Sequence of chain 17.B:
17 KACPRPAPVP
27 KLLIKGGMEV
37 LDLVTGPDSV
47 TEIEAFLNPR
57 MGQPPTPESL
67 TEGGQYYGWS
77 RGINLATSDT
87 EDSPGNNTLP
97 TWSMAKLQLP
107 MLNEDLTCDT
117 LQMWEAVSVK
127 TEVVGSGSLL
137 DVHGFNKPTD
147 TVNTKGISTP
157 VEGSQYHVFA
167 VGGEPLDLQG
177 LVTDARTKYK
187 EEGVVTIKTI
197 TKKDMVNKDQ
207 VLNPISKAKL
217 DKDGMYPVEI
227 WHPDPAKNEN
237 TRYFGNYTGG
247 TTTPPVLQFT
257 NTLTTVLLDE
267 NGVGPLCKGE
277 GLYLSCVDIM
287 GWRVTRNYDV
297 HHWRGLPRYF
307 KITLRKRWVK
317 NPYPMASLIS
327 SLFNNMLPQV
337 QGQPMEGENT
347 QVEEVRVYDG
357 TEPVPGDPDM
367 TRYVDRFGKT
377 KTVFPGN

Sequence of chain 17.A:
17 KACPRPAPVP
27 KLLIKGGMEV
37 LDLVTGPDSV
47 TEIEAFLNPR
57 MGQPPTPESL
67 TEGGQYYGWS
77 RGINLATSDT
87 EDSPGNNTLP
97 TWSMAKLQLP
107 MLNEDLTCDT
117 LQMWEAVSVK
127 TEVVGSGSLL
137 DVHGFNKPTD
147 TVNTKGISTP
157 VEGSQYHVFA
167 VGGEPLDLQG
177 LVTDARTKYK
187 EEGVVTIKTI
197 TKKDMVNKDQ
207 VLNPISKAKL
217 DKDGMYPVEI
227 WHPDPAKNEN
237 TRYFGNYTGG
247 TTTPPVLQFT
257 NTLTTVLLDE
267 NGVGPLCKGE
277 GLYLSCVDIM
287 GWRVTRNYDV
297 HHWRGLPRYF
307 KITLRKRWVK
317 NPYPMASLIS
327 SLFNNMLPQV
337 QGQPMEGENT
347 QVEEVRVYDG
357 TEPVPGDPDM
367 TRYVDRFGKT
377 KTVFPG

Binding-site contacts:
Ligand atom C1 contacts residue LYS186 of chain 17.A at 3.9 Å.
Ligand atom C4 contacts residue ASN93 of chain 17.A at 4.2 Å.
Ligand atom C3 contacts residue VAL296 of chain 17.A at 3.7 Å (hydrophobic).
Ligand atom C6 contacts residue ASN93 of chain 17.A at 3.0 Å.
Ligand atom O8 contacts residue ARG77 of chain 17.A at 3.2 Å (salt-bridge).
Ligand atom O1B contacts residue ARG77 of chain 17.A at 2.9 Å (salt-bridge).
Ligand atom C4 contacts residue GLY78 of chain 17.A at 3.4 Å.
Ligand atom O4 contacts residue ILE79 of chain 17.A at 4.0 Å.
Ligand atom O8 contacts residue TYR72 of chain 17.A at 4.3 Å.
Ligand atom O6 contacts residue ASN93 of chain 17.A at 3.0 Å (h-bond).
Ligand atom O4 contacts residue THR291 of chain 17.A at 3.5 Å.
Ligand atom C11 contacts residue ASP85 of chain 17.B at 4.0 Å.
Ligand atom C4 contacts residue TYR72 of chain 17.A at 3.8 Å (hydrophobic).
Ligand atom O1A contacts residue HIS298 of chain 17.A at 3.9 Å.
Ligand atom O1B contacts residue SER89 of chain 17.A at 3.1 Å (h-bond).
Ligand atom C2 contacts residue GLY78 of chain 17.A at 3.9 Å.
Ligand atom C6 contacts residue TYR72 of chain 17.A at 4.0 Å (hydrophobic).
Ligand atom N5 contacts residue TYR72 of chain 17.A at 3.4 Å (h-bond).
Ligand atom O1A contacts residue LYS186 of chain 17.A at 2.8 Å (salt-bridge).
Ligand atom C1 contacts residue SER89 of chain 17.A at 3.5 Å.
Ligand atom O4 contacts residue VAL296 of chain 17.A at 3.9 Å.
Ligand atom C5 contacts residue TYR72 of chain 17.A at 3.9 Å (hydrophobic).
Ligand atom O3 contacts residue GLY78 of chain 17.A at 3.3 Å.
Ligand atom C3 contacts residue GLY78 of chain 17.A at 4.0 Å.
Ligand atom C3 contacts residue HIS298 of chain 17.A at 3.6 Å.
Ligand atom O4 contacts residue ASN80 of chain 17.A at 4.3 Å.
Ligand atom O4 contacts residue HIS298 of chain 17.A at 2.7 Å (h-bond).
Ligand atom O1A contacts residue SER89 of chain 17.A at 3.1 Å (h-bond).
Ligand atom O1A contacts residue ARG77 of chain 17.A at 3.2 Å (salt-bridge).
Ligand atom C4 contacts residue HIS298 of chain 17.A at 3.2 Å.
Ligand atom O1B contacts residue TYR72 of chain 17.A at 4.1 Å.
Ligand atom C1 contacts residue ARG77 of chain 17.A at 3.6 Å.
Ligand atom C5 contacts residue ASN93 of chain 17.A at 3.6 Å.
Ligand atom O10 contacts residue THR291 of chain 17.A at 4.3 Å.
Ligand atom C1 contacts residue TYR72 of chain 17.A at 4.1 Å (hydrophobic).
Ligand atom O1A contacts residue TYR72 of chain 17.A at 3.5 Å.
Ligand atom C3 contacts residue GLY78 of chain 17.A at 3.6 Å.
Ligand atom O4 contacts residue GLY78 of chain 17.A at 3.1 Å.
Ligand atom C1 contacts residue GLY78 of chain 17.A at 3.7 Å.
Ligand atom O1A contacts residue GLY78 of chain 17.A at 3.2 Å (h-bond).

The small molecule below binds the protein below.
Small molecule (SMILES): CC(=O)N[C@@H]1[C@@H](O[C@@H]2O[C@H](CO)[C@H](O)[C@H](O[C@]3(C(=O)O)C[C@H](O)[C@@H](NC(C)=O)[C@H]([C@H](O)[C@H](O)CO)O3)[C@H]2O)[C@H](O)[C@@H](CO[C@]2(C(=O)O)C[C@H](O)[C@@H](NC(C)=O)[C@H]([C@H](O)[C@H](O)CO)O2)O[C@H]1O